Sequence of chain 2.A:
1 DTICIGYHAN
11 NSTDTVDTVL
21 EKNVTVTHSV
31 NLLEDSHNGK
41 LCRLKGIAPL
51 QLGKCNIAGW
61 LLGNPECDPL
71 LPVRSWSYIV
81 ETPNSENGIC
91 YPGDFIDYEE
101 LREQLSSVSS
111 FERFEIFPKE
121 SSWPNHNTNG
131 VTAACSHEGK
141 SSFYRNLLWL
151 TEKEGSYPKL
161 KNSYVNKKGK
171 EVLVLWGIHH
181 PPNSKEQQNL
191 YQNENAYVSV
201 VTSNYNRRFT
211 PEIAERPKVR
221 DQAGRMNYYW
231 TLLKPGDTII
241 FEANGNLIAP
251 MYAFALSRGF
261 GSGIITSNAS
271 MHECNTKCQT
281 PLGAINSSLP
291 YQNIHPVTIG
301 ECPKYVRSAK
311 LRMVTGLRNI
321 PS

The small molecule below binds the protein below.
Small molecule (SMILES): CC(=O)N[C@H]1[C@H](O[C@H]2[C@H](O)[C@@H](NC(C)=O)CO[C@@H]2CO)O[C@H](CO)[C@@H](O)[C@@H]1O

Binding-site contacts:
Ligand atom C7 contacts residue ASN11 of chain 2.A at 3.2 Å.
Ligand atom C5 contacts residue ASN11 of chain 2.A at 3.6 Å.
Ligand atom N2 contacts residue ASN11 of chain 2.A at 2.9 Å (h-bond).
Ligand atom O5 contacts residue ASN11 of chain 2.A at 2.5 Å (h-bond).
Ligand atom C3 contacts residue ASN11 of chain 2.A at 3.8 Å.
Ligand atom O7 contacts residue ASN11 of chain 2.A at 3.1 Å (h-bond).
Ligand atom C4 contacts residue ASN11 of chain 2.A at 4.3 Å.
Ligand atom C2 contacts residue ASN11 of chain 2.A at 2.6 Å.
Ligand atom C1 contacts residue ASN11 of chain 2.A at 1.4 Å.
Ligand atom C8 contacts residue ASN11 of chain 2.A at 4.3 Å.